The small molecule below binds the protein below.
Small molecule (SMILES): Nc1nc2c(ncn2[C@@H]2O[C@H](CO[P](=O)(O)O[P](=O)(O)NP(=O)(O)O)[C@@H](O)[C@H]2O)c(=O)[nH]1

Binding-site contacts:
Ligand atom O6 contacts residue ASP125 of chain 1.A at 3.3 Å (salt-bridge).
Ligand atom C6 contacts residue ASP125 of chain 1.A at 3.5 Å.
Ligand atom N3B contacts residue TYR39 of chain 1.A at 3.3 Å.
Ligand atom O5' contacts residue THR25 of chain 1.A at 3.3 Å (h-bond).
Ligand atom O6 contacts residue LYS152 of chain 1.A at 3.2 Å (salt-bridge).
Ligand atom O6 contacts residue ASN122 of chain 1.A at 3.2 Å (h-bond).
Ligand atom O1B contacts residue THR24 of chain 1.A at 2.9 Å (h-bond).
Ligand atom O4' contacts residue LYS123 of chain 1.A at 3.1 Å (salt-bridge).
Ligand atom O1B contacts residue MG1 of chain 1.E at 2.1 Å.
Ligand atom O2A contacts residue GLY22 of chain 1.A at 3.3 Å.
Ligand atom O3A contacts residue GLY22 of chain 1.A at 3.3 Å (h-bond).
Ligand atom O2A contacts residue THR25 of chain 1.A at 2.7 Å (h-bond).
Ligand atom PA contacts residue THR25 of chain 1.A at 3.5 Å.
Ligand atom PG contacts residue MG1 of chain 1.E at 3.2 Å.
Ligand atom O2G contacts residue MG1 of chain 1.E at 2.0 Å.
Ligand atom C2' contacts residue GLU36 of chain 1.A at 3.5 Å.
Ligand atom C2' contacts residue THR25 of chain 1.A at 3.5 Å.
Ligand atom PB contacts residue MG1 of chain 1.E at 3.2 Å.
Ligand atom O1G contacts residue TYR39 of chain 1.A at 2.6 Å (h-bond).
Ligand atom O2' contacts residue GLU36 of chain 1.A at 2.7 Å (salt-bridge).
Ligand atom O3' contacts residue LYS38 of chain 1.A at 3.5 Å.
Ligand atom O2A contacts residue THR24 of chain 1.A at 3.3 Å (h-bond).
Ligand atom O2B contacts residue LYS23 of chain 1.A at 2.7 Å (salt-bridge).
Ligand atom N2 contacts residue ASP125 of chain 1.A at 3.0 Å (salt-bridge).
Ligand atom N3B contacts residue MG1 of chain 1.E at 3.5 Å.
Ligand atom C8 contacts residue THR25 of chain 1.A at 3.5 Å.
Ligand atom O6 contacts residue SER150 of chain 1.A at 3.3 Å (h-bond).
Ligand atom O3G contacts residue LYS23 of chain 1.A at 2.6 Å (salt-bridge).
Ligand atom O3' contacts residue LYS37 of chain 1.A at 2.6 Å (salt-bridge).
Ligand atom O2G contacts residue THR42 of chain 1.A at 2.8 Å (h-bond).
Ligand atom O6 contacts residue ALA151 of chain 1.A at 2.9 Å (h-bond).
Ligand atom O1A contacts residue TYR39 of chain 1.A at 3.3 Å.
Ligand atom N7 contacts residue ASN122 of chain 1.A at 3.1 Å (h-bond).
Ligand atom O2B contacts residue GLY22 of chain 1.A at 3.1 Å (h-bond).
Ligand atom N1 contacts residue ASP125 of chain 1.A at 2.8 Å (salt-bridge).
Ligand atom O2' contacts residue LYS37 of chain 1.A at 3.2 Å (salt-bridge).
Ligand atom O3G contacts residue GLY68 of chain 1.A at 2.7 Å (h-bond).
Ligand atom O2B contacts residue THR21 of chain 1.A at 3.2 Å (h-bond).
Ligand atom N2 contacts residue ILE126 of chain 1.A at 3.5 Å.
Ligand atom N3B contacts residue GLY20 of chain 1.A at 3.1 Å (h-bond).

Sequence of chain 1.A:
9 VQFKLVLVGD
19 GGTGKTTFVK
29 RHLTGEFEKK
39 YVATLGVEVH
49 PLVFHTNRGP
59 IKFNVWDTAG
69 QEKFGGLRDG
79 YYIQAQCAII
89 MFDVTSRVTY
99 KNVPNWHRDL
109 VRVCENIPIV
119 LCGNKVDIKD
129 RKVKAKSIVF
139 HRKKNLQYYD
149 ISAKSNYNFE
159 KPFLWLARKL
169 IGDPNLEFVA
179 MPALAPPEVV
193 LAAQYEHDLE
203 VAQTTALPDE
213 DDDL